Sequence of chain 1.A:
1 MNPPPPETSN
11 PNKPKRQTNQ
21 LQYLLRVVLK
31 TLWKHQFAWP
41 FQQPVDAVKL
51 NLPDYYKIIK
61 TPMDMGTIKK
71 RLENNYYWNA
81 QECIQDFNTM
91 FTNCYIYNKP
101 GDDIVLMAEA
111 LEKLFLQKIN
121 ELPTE

Binding-site contacts:
Ligand atom C02 contacts residue LEU50 of chain 1.A at 3.5 Å (hydrophobic).
Ligand atom C16 contacts residue PRO40 of chain 1.A at 3.7 Å (hydrophobic).
Ligand atom O11 contacts residue ILE104 of chain 1.A at 4.3 Å.
Ligand atom C16 contacts residue VAL45 of chain 1.A at 4.3 Å (hydrophobic).
Ligand atom C09 contacts residue LEU52 of chain 1.A at 4.1 Å (hydrophobic).
Ligand atom C10 contacts residue ILE104 of chain 1.A at 4.1 Å (hydrophobic).
Ligand atom N03 contacts residue TRP39 of chain 1.A at 4.0 Å.
Ligand atom C04 contacts residue PRO40 of chain 1.A at 4.4 Å (hydrophobic).
Ligand atom C01 contacts residue LEU50 of chain 1.A at 4.4 Å (hydrophobic).
Ligand atom N03 contacts residue PRO40 of chain 1.A at 3.9 Å.
Ligand atom C09 contacts residue ILE104 of chain 1.A at 4.2 Å (hydrophobic).
Ligand atom N05 contacts residue LEU50 of chain 1.A at 3.8 Å.
Ligand atom O11 contacts residue TYR97 of chain 1.A at 3.6 Å.
Ligand atom C17 contacts residue LEU50 of chain 1.A at 3.9 Å (hydrophobic).
Ligand atom C01 contacts residue PRO40 of chain 1.A at 4.2 Å (hydrophobic).
Ligand atom C12 contacts residue CYS94 of chain 1.A at 3.5 Å (hydrophobic).
Ligand atom C12 contacts residue TYR97 of chain 1.A at 4.2 Å (hydrophobic).
Ligand atom N05 contacts residue TRP39 of chain 1.A at 4.4 Å.
Ligand atom C13 contacts residue VAL45 of chain 1.A at 3.9 Å (hydrophobic).
Ligand atom O11 contacts residue TYR55 of chain 1.A at 3.9 Å.
Ligand atom C17 contacts residue PRO40 of chain 1.A at 4.4 Å (hydrophobic).
Ligand atom C13 contacts residue PRO40 of chain 1.A at 4.2 Å (hydrophobic).
Ligand atom C15 contacts residue PHE41 of chain 1.A at 3.6 Å (hydrophobic).
Ligand atom C01 contacts residue GLN43 of chain 1.A at 3.5 Å.
Ligand atom C04 contacts residue LEU50 of chain 1.A at 3.6 Å (hydrophobic).
Ligand atom C01 contacts residue TRP39 of chain 1.A at 3.9 Å (hydrophobic).
Ligand atom O14 contacts residue PRO40 of chain 1.A at 3.7 Å.
Ligand atom C15 contacts residue PRO40 of chain 1.A at 3.2 Å (hydrophobic).
Ligand atom N03 contacts residue LEU50 of chain 1.A at 3.6 Å.
Ligand atom C08 contacts residue LEU52 of chain 1.A at 4.2 Å (hydrophobic).
Ligand atom O11 contacts residue ASN98 of chain 1.A at 3.4 Å (h-bond).
Ligand atom N07 contacts residue LEU52 of chain 1.A at 4.3 Å.
Ligand atom C02 contacts residue TRP39 of chain 1.A at 3.5 Å (hydrophobic).
Ligand atom C10 contacts residue ASN98 of chain 1.A at 4.4 Å.
Ligand atom C12 contacts residue ILE104 of chain 1.A at 3.8 Å (hydrophobic).
Ligand atom C13 contacts residue ILE104 of chain 1.A at 4.4 Å (hydrophobic).
Ligand atom O14 contacts residue VAL45 of chain 1.A at 3.4 Å.
Ligand atom C15 contacts residue ILE104 of chain 1.A at 4.3 Å (hydrophobic).
Ligand atom C16 contacts residue LEU50 of chain 1.A at 4.3 Å (hydrophobic).
Ligand atom C12 contacts residue ASN98 of chain 1.A at 3.0 Å.

The small molecule below binds the protein below.
Small molecule (SMILES): CCNc1ncnc2cc(OC)c(OC)cc12